Binding-site contacts:
Ligand atom C15 contacts residue PHE104 of chain 3.C at 3.7 Å (hydrophobic).
Ligand atom O20 contacts residue THR20 of chain 3.B at 3.6 Å.
Ligand atom O32 contacts residue LYS16 of chain 3.B at 3.6 Å.
Ligand atom C7 contacts residue THR108 of chain 3.C at 4.3 Å.
Ligand atom O33 contacts residue VAL17 of chain 3.B at 4.0 Å.
Ligand atom C8 contacts residue MET112 of chain 3.C at 4.2 Å (hydrophobic).
Ligand atom O34 contacts residue ARG101 of chain 3.C at 3.1 Å.
Ligand atom C28 contacts residue VAL17 of chain 3.B at 4.2 Å (hydrophobic).
Ligand atom O33 contacts residue LEU100 of chain 3.C at 4.2 Å.
Ligand atom C4 contacts residue THR108 of chain 3.C at 4.3 Å.
Ligand atom C13 contacts residue PHE104 of chain 3.C at 4.5 Å (hydrophobic).
Ligand atom C30 contacts residue LYS16 of chain 3.B at 3.7 Å.
Ligand atom C19 contacts residue PHE104 of chain 3.C at 4.0 Å (hydrophobic).
Ligand atom C8 contacts residue MET111 of chain 3.C at 3.8 Å (hydrophobic).
Ligand atom C6 contacts residue MET111 of chain 3.C at 4.0 Å (hydrophobic).
Ligand atom C9 contacts residue ILE115 of chain 3.C at 4.3 Å (hydrophobic).
Ligand atom C27 contacts residue GLU13 of chain 3.B at 3.8 Å.
Ligand atom C28 contacts residue GLU13 of chain 3.B at 4.5 Å.
Ligand atom O32 contacts residue VAL17 of chain 3.B at 3.4 Å.
Ligand atom C3 contacts residue MET24 of chain 3.B at 4.4 Å (hydrophobic).
Ligand atom C7 contacts residue MET111 of chain 3.C at 3.4 Å (hydrophobic).
Ligand atom C29 contacts residue ARG101 of chain 3.C at 4.5 Å.
Ligand atom C5 contacts residue MET111 of chain 3.C at 4.2 Å (hydrophobic).
Ligand atom O14 contacts residue PHE104 of chain 3.C at 3.2 Å.
Ligand atom O31 contacts residue LYS16 of chain 3.B at 3.6 Å.
Ligand atom O32 contacts residue GLU13 of chain 3.B at 3.4 Å.
Ligand atom O34 contacts residue LEU100 of chain 3.C at 4.4 Å.
Ligand atom C8 contacts residue ILE115 of chain 3.C at 4.4 Å (hydrophobic).
Ligand atom C27 contacts residue VAL17 of chain 3.B at 4.4 Å (hydrophobic).
Ligand atom C3 contacts residue THR108 of chain 3.C at 4.3 Å.
Ligand atom O20 contacts residue PHE104 of chain 3.C at 3.4 Å.
Ligand atom O33 contacts residue GLU13 of chain 3.B at 3.6 Å (salt-bridge).

Sequence of chain 3.B:
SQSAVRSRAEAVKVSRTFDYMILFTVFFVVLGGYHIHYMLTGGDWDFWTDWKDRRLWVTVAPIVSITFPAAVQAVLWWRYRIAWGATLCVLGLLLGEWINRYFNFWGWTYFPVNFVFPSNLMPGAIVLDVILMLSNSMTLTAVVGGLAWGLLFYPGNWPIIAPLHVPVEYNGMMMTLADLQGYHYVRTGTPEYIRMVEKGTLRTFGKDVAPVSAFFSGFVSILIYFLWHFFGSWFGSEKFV

Sequence of chain 3.C:
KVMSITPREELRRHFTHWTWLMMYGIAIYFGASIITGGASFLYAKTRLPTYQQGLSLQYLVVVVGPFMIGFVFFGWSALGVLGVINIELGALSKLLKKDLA

A protein and the small-molecule ligand that binds it are described below.
Small molecule (SMILES): OC[C@H]1O[C@H](O[C@H]2[C@H](O)[C@@H](O)[C@H](OCCCCCC3CCCCC3)O[C@@H]2CO)[C@H](O)[C@@H](O)[C@@H]1O